The small molecule below binds the protein below.
Small molecule (SMILES): CC(=O)N[C@H]1[C@H](O[C@H]2[C@H](O)[C@@H](NC(C)=O)CO[C@@H]2CO)O[C@H](CO)[C@@H](O)[C@@H]1O

Sequence of chain 5.BA:
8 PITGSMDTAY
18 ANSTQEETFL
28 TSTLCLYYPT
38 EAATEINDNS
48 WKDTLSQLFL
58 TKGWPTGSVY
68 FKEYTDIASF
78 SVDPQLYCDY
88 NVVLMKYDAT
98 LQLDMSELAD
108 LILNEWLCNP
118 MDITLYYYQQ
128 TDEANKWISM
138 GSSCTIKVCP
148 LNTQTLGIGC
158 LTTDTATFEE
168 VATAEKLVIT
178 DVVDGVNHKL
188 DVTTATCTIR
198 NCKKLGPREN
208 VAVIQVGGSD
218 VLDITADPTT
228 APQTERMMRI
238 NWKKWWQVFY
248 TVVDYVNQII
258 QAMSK

Binding-site contacts:
Ligand atom C4 contacts residue ASN19 of chain 5.BA at 4.4 Å.
Ligand atom O7 contacts residue ASN19 of chain 5.BA at 4.2 Å.
Ligand atom C8 contacts residue TYR17 of chain 5.BA at 4.4 Å (hydrophobic).
Ligand atom C2 contacts residue ASN19 of chain 5.BA at 2.9 Å.
Ligand atom C5 contacts residue ASN19 of chain 5.BA at 3.5 Å.
Ligand atom N2 contacts residue ASN19 of chain 5.BA at 3.2 Å (h-bond).
Ligand atom O5 contacts residue ASN19 of chain 5.BA at 2.5 Å (h-bond).
Ligand atom C3 contacts residue ASN19 of chain 5.BA at 4.0 Å.
Ligand atom C1 contacts residue ASN19 of chain 5.BA at 1.6 Å.
Ligand atom C7 contacts residue ASN19 of chain 5.BA at 3.8 Å.